Sequence of chain 1.E:
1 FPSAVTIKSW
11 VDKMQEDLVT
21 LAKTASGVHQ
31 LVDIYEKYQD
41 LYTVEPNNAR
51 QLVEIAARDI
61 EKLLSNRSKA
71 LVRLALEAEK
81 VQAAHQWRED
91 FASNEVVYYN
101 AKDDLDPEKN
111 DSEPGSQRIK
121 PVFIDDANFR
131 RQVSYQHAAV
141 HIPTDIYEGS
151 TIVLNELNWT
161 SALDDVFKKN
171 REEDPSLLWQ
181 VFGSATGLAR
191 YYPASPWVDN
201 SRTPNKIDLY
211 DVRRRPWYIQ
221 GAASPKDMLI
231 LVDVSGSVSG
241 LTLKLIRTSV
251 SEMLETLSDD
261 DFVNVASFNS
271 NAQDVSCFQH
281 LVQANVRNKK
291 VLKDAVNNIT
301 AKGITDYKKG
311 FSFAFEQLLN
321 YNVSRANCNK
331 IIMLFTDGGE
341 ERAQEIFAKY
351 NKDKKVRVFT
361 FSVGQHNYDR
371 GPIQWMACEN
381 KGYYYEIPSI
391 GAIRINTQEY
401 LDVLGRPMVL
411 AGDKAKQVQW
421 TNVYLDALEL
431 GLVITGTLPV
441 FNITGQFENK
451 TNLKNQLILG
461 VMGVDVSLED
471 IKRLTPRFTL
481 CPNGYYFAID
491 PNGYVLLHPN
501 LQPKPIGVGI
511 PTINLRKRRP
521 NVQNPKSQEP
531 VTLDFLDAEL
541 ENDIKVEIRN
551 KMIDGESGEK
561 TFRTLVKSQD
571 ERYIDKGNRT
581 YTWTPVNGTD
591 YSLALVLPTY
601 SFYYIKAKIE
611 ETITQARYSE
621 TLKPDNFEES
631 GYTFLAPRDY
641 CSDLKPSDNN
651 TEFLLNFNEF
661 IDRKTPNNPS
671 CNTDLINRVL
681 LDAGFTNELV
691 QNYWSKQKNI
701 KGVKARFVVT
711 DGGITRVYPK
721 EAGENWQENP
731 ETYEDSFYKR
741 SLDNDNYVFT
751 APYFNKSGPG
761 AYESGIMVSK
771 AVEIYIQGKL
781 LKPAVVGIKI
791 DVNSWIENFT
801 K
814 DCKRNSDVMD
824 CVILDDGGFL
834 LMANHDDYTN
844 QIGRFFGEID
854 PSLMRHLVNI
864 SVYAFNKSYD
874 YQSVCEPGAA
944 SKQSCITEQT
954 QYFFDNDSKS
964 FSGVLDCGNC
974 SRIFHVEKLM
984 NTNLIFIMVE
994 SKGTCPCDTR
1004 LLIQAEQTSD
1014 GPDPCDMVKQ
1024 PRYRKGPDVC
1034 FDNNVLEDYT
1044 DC

A small-molecule ligand and the protein it binds are described below.
Small molecule (SMILES): CC(=O)N[C@H]1[C@H](O[C@H]2[C@H](O)[C@@H](CO)OC[C@@H]2NC(C)=O)O[C@H](CO)[C@@H](O)[C@@H]1O

Binding-site contacts:
Ligand atom C5 contacts residue ASN649 of chain 1.E at 3.6 Å.
Ligand atom C2 contacts residue ASN649 of chain 1.E at 3.2 Å.
Ligand atom O7 contacts residue GLU652 of chain 1.E at 4.0 Å.
Ligand atom C8 contacts residue LEU655 of chain 1.E at 4.3 Å (hydrophobic).
Ligand atom C4 contacts residue ASN649 of chain 1.E at 4.2 Å.
Ligand atom O5 contacts residue ASN649 of chain 1.E at 2.7 Å (h-bond).
Ligand atom C3 contacts residue ASN649 of chain 1.E at 4.3 Å.
Ligand atom C8 contacts residue GLU652 of chain 1.E at 4.2 Å.
Ligand atom C6 contacts residue ASN649 of chain 1.E at 3.6 Å.
Ligand atom C7 contacts residue GLU652 of chain 1.E at 4.4 Å.
Ligand atom N2 contacts residue ASN649 of chain 1.E at 3.9 Å.
Ligand atom C1 contacts residue ASN649 of chain 1.E at 1.9 Å.